Binding-site contacts:
Ligand atom C4 contacts residue GLU58 of chain 1.A at 3.8 Å.
Ligand atom C4 contacts residue TYR53 of chain 1.A at 3.5 Å (hydrophobic).
Ligand atom C3 contacts residue GLU58 of chain 1.A at 4.5 Å.
Ligand atom C3 contacts residue ARG64 of chain 1.A at 3.6 Å.
Ligand atom C2 contacts residue CYS57 of chain 1.A at 4.2 Å (hydrophobic).
Ligand atom O5 contacts residue ARG68 of chain 1.A at 3.8 Å.
Ligand atom C1 contacts residue ARG68 of chain 1.A at 3.9 Å.
Ligand atom O5 contacts residue ARG64 of chain 1.A at 2.7 Å (salt-bridge).
Ligand atom C1 contacts residue VAL81 of chain 1.A at 4.1 Å (hydrophobic).
Ligand atom C2 contacts residue ARG64 of chain 1.A at 3.3 Å.
Ligand atom C4 contacts residue HIS150 of chain 1.A at 4.5 Å.
Ligand atom C3 contacts residue CYS57 of chain 1.A at 4.1 Å (hydrophobic).
Ligand atom C2 contacts residue ARG68 of chain 1.A at 4.2 Å.
Ligand atom C4 contacts residue PHE67 of chain 1.A at 4.3 Å (hydrophobic).
Ligand atom O6 contacts residue CYS57 of chain 1.A at 4.1 Å.
Ligand atom O6 contacts residue GLU58 of chain 1.A at 3.8 Å.
Ligand atom C1 contacts residue PHE67 of chain 1.A at 4.3 Å (hydrophobic).
Ligand atom C3 contacts residue HIS150 of chain 1.A at 4.4 Å.
Ligand atom C4 contacts residue CYS57 of chain 1.A at 3.5 Å (hydrophobic).
Ligand atom O6 contacts residue HIS150 of chain 1.A at 4.4 Å.
Ligand atom C4 contacts residue ARG64 of chain 1.A at 4.5 Å.
Ligand atom O6 contacts residue ARG64 of chain 1.A at 2.9 Å (salt-bridge).

Sequence of chain 1.A:
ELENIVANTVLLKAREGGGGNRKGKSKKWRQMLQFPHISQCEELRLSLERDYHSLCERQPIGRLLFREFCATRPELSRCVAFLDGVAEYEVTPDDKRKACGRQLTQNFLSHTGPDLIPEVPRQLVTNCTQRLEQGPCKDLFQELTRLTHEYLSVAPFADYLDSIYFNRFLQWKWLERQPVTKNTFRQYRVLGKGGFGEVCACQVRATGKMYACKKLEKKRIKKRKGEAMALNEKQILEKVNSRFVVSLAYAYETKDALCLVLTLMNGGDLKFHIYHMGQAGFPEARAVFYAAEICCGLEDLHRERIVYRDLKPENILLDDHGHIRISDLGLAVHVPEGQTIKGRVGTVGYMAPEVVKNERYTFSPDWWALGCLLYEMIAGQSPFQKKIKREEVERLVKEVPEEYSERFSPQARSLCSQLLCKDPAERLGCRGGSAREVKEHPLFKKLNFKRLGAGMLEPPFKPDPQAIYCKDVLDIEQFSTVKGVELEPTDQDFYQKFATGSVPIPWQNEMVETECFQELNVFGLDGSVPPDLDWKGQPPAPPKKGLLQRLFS

This protein binds this small molecule.
Small molecule (SMILES): C[C@@H](O)[C@@H](C)O